Binding-site contacts:
Ligand atom OB contacts residue GLN141 of chain 1.A at 4.0 Å.
Ligand atom OB contacts residue THR73 of chain 1.A at 3.6 Å (h-bond).
Ligand atom C contacts residue THR69 of chain 1.A at 3.8 Å.
Ligand atom C contacts residue THR73 of chain 1.A at 3.3 Å.
Ligand atom C contacts residue LYS40 of chain 1.A at 3.7 Å.
Ligand atom CA contacts residue THR176 of chain 1.A at 4.4 Å.
Ligand atom CB contacts residue GLN141 of chain 1.A at 4.0 Å.
Ligand atom OA contacts residue PLP1 of chain 1.B at 3.6 Å.
Ligand atom OB contacts residue GLY71 of chain 1.A at 3.2 Å.
Ligand atom OG1 contacts residue GLY175 of chain 1.A at 4.0 Å.
Ligand atom CG2 contacts residue PHE142 of chain 1.A at 4.5 Å (hydrophobic).
Ligand atom CA contacts residue LYS40 of chain 1.A at 3.6 Å.
Ligand atom CB contacts residue PHE142 of chain 1.A at 4.0 Å (hydrophobic).
Ligand atom CB contacts residue THR176 of chain 1.A at 4.3 Å.
Ligand atom OG1 contacts residue GLY219 of chain 1.A at 2.8 Å (h-bond).
Ligand atom OB contacts residue ASN72 of chain 1.A at 3.6 Å.
Ligand atom OA contacts residue THR73 of chain 1.A at 3.3 Å (h-bond).
Ligand atom OA contacts residue GLY71 of chain 1.A at 3.9 Å.
Ligand atom OA contacts residue LYS40 of chain 1.A at 2.9 Å (salt-bridge).
Ligand atom OA contacts residue ASN72 of chain 1.A at 3.2 Å (h-bond).
Ligand atom CB contacts residue LYS40 of chain 1.A at 4.1 Å.
Ligand atom OG1 contacts residue THR176 of chain 1.A at 4.2 Å.
Ligand atom OG1 contacts residue LYS40 of chain 1.A at 3.4 Å (salt-bridge).
Ligand atom C contacts residue GLN141 of chain 1.A at 4.0 Å.
Ligand atom C contacts residue GLY71 of chain 1.A at 4.0 Å.
Ligand atom OB contacts residue THR69 of chain 1.A at 2.7 Å (h-bond).
Ligand atom CA contacts residue THR73 of chain 1.A at 3.3 Å.
Ligand atom CG2 contacts residue GLY219 of chain 1.A at 4.1 Å.
Ligand atom CA contacts residue GLN141 of chain 1.A at 3.0 Å.
Ligand atom CB contacts residue GLY219 of chain 1.A at 4.0 Å.
Ligand atom C contacts residue ASN72 of chain 1.A at 3.8 Å.
Ligand atom OG1 contacts residue PLP1 of chain 1.B at 3.6 Å.

The protein below binds the small molecule below.
Small molecule (SMILES): C[C@H](O)CC(=O)O

Sequence of chain 1.A:
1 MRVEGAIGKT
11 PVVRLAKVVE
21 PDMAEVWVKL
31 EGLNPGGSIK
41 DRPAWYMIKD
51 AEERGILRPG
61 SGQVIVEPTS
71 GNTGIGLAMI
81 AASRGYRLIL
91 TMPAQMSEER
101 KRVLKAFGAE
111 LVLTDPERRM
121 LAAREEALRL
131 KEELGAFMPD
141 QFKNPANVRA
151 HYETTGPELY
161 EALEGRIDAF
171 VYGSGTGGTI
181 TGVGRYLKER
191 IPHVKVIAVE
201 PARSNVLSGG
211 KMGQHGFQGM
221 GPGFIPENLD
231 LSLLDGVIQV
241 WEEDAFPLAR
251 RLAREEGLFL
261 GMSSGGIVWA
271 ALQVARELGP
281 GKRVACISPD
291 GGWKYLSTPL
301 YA